This small molecule binds to this protein.
Small molecule (SMILES): CC(=O)N[C@@H]1[C@@H](O)[C@H](O)[C@@H](CO)O[C@H]1O

Binding-site contacts:
Ligand atom C3 contacts residue GLU24 of chain 1.J at 3.5 Å.
Ligand atom C5 contacts residue ASN25 of chain 1.J at 3.7 Å.
Ligand atom C7 contacts residue ASN25 of chain 1.J at 3.6 Å.
Ligand atom C7 contacts residue GLU24 of chain 1.J at 3.8 Å.
Ligand atom C1 contacts residue ASN25 of chain 1.J at 1.5 Å.
Ligand atom C2 contacts residue ASN25 of chain 1.J at 2.7 Å.
Ligand atom C8 contacts residue GLU24 of chain 1.J at 3.8 Å.
Ligand atom C1 contacts residue GLU24 of chain 1.J at 4.3 Å.
Ligand atom O5 contacts residue ASN25 of chain 1.J at 2.3 Å (h-bond).
Ligand atom O7 contacts residue ASN25 of chain 1.J at 4.0 Å.
Ligand atom C2 contacts residue GLU24 of chain 1.J at 3.8 Å.
Ligand atom C8 contacts residue ASN25 of chain 1.J at 3.5 Å.
Ligand atom C3 contacts residue ASN25 of chain 1.J at 4.0 Å.
Ligand atom C8 contacts residue GLU22 of chain 1.J at 3.4 Å.
Ligand atom O3 contacts residue GLU24 of chain 1.J at 3.9 Å.
Ligand atom N2 contacts residue GLU24 of chain 1.J at 3.0 Å (salt-bridge).
Ligand atom C4 contacts residue ASN25 of chain 1.J at 4.3 Å.
Ligand atom N2 contacts residue ASN25 of chain 1.J at 3.3 Å (h-bond).

Sequence of chain 1.J:
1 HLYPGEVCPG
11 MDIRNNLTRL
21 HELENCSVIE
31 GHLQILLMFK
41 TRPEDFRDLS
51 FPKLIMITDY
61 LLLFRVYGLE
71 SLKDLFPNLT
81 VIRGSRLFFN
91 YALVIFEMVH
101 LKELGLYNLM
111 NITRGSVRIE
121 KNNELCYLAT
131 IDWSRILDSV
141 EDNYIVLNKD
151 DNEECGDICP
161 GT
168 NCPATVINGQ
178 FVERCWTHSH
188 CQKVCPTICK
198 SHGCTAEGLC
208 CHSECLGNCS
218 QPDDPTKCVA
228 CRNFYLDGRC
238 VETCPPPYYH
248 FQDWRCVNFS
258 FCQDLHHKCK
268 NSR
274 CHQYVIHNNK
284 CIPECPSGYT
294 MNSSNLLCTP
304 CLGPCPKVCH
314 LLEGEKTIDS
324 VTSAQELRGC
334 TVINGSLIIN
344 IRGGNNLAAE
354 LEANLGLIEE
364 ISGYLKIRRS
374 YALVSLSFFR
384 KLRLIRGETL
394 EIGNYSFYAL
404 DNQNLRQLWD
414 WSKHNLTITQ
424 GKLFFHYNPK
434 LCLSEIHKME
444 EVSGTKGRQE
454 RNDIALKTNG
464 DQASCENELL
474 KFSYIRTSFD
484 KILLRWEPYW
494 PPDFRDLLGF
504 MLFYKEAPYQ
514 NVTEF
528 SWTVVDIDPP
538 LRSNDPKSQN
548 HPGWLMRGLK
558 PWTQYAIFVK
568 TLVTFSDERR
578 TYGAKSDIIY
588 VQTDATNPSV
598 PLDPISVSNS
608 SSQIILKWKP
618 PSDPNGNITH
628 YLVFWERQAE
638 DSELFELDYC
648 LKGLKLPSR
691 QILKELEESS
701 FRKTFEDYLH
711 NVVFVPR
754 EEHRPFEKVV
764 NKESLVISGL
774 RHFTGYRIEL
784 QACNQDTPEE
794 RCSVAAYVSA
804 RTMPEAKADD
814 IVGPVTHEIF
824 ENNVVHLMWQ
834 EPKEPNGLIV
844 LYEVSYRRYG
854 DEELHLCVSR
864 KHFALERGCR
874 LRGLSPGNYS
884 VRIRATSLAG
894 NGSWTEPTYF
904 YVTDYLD